Binding-site contacts:
Ligand atom C1 contacts residue NAG1 of chain 1.T at 4.0 Å.
Ligand atom C2 contacts residue SER357 of chain 1.C at 4.4 Å.
Ligand atom C2 contacts residue NAG1 of chain 1.T at 4.1 Å.
Ligand atom C3 contacts residue NAG2 of chain 1.T at 4.1 Å.
Ligand atom C3 contacts residue NAG1 of chain 1.T at 4.0 Å.
Ligand atom C5 contacts residue ASN355 of chain 1.C at 3.6 Å.
Ligand atom C5 contacts residue NAG1 of chain 1.R at 4.3 Å.
Ligand atom O6 contacts residue NAG1 of chain 1.R at 3.0 Å.
Ligand atom C5 contacts residue NAG2 of chain 1.T at 4.1 Å.
Ligand atom C7 contacts residue NAG1 of chain 1.T at 4.2 Å.
Ligand atom O3 contacts residue NAG2 of chain 1.T at 2.7 Å (h-bond).
Ligand atom O7 contacts residue ASN355 of chain 1.C at 4.3 Å.
Ligand atom O5 contacts residue SER357 of chain 1.C at 4.1 Å.
Ligand atom C6 contacts residue NAG1 of chain 1.R at 3.6 Å.
Ligand atom O7 contacts residue NAG1 of chain 1.T at 3.8 Å.
Ligand atom N2 contacts residue ASN355 of chain 1.C at 2.9 Å (h-bond).
Ligand atom C7 contacts residue NAG1 of chain 1.R at 4.5 Å.
Ligand atom C2 contacts residue ASN355 of chain 1.C at 2.4 Å.
Ligand atom O5 contacts residue ASN355 of chain 1.C at 2.3 Å (h-bond).
Ligand atom N2 contacts residue NAG1 of chain 1.T at 3.4 Å (h-bond).
Ligand atom O6 contacts residue SER357 of chain 1.C at 4.5 Å.
Ligand atom C7 contacts residue NAG2 of chain 1.T at 4.2 Å.
Ligand atom C3 contacts residue ASN355 of chain 1.C at 3.8 Å.
Ligand atom C1 contacts residue ASN355 of chain 1.C at 1.4 Å.
Ligand atom C6 contacts residue NAG2 of chain 1.T at 3.3 Å.
Ligand atom O6 contacts residue NAG2 of chain 1.T at 3.6 Å (h-bond).
Ligand atom C8 contacts residue NAG1 of chain 1.R at 3.5 Å.
Ligand atom C6 contacts residue BMA3 of chain 1.T at 4.5 Å.
Ligand atom O5 contacts residue NAG2 of chain 1.T at 3.6 Å.
Ligand atom C1 contacts residue SER357 of chain 1.C at 3.5 Å.
Ligand atom O3 contacts residue NAG1 of chain 1.T at 3.5 Å (h-bond).
Ligand atom C7 contacts residue ASN355 of chain 1.C at 3.9 Å.
Ligand atom O6 contacts residue BMA3 of chain 1.T at 3.5 Å (h-bond).
Ligand atom O7 contacts residue NAG2 of chain 1.T at 3.4 Å (h-bond).
Ligand atom C4 contacts residue ASN355 of chain 1.C at 4.2 Å.
Ligand atom C8 contacts residue NAG1 of chain 1.T at 4.1 Å.
Ligand atom C5 contacts residue SER357 of chain 1.C at 4.2 Å.

The small molecule below binds the protein below.
Small molecule (SMILES): CC(=O)N[C@H]1[C@H](O[C@H]2[C@H](O)[C@@H](NC(C)=O)CO[C@@H]2CO)O[C@H](CO)[C@@H](O)[C@@H]1O

Sequence of chain 1.C:
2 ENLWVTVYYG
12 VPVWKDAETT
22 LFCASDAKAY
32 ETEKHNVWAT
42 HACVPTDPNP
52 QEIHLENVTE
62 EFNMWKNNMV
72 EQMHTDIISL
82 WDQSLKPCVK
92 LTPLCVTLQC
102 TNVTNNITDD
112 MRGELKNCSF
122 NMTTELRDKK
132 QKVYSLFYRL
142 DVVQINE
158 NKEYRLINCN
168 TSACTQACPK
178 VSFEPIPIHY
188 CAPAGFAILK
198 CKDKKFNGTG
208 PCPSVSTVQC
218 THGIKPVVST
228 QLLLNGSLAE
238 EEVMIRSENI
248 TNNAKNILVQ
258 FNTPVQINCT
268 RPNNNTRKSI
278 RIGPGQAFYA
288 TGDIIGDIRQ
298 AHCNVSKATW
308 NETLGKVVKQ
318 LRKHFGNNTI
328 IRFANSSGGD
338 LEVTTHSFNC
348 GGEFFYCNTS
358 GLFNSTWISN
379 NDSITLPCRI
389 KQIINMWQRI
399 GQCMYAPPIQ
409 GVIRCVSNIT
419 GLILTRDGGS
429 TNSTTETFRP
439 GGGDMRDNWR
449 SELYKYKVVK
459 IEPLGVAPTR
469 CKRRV